Sequence of chain 3.A:
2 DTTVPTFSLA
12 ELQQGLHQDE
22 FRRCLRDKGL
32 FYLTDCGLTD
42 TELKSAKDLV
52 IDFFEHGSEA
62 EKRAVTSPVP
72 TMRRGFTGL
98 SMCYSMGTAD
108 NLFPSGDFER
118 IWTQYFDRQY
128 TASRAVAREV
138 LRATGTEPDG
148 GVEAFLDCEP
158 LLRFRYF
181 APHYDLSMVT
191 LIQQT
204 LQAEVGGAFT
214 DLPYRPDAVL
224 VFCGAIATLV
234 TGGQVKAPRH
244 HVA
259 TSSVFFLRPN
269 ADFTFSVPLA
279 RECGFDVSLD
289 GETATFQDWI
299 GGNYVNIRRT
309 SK

This protein binds this small molecule.
Small molecule (SMILES): CC1=C(C(=O)O)N2C(=O)[C@@H](NC(=O)CCC[C@@H](N)C(=O)O)[C@H]2SC1

Sequence of chain 2.A:
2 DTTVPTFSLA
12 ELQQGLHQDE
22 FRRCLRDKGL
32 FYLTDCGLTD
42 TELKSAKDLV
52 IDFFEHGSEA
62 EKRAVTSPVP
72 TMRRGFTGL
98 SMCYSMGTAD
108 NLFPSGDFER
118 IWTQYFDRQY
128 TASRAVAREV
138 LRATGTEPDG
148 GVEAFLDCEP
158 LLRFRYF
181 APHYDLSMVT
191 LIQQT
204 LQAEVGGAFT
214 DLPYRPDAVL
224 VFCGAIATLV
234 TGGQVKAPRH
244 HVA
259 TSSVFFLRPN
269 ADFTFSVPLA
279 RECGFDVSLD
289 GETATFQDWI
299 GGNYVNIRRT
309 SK

Binding-site contacts:
Ligand atom O20 contacts residue ILE305 of chain 2.A at 3.1 Å (h-bond).
Ligand atom O19 contacts residue ASN304 of chain 2.A at 3.4 Å (h-bond).
Ligand atom O19 contacts residue VAL303 of chain 2.A at 3.9 Å.
Ligand atom C10 contacts residue ARG160 of chain 2.A at 3.8 Å.
Ligand atom N14 contacts residue SER309 of chain 3.A at 2.8 Å.
Ligand atom O20 contacts residue VAL303 of chain 2.A at 3.7 Å.
Ligand atom S contacts residue PHE264 of chain 2.A at 3.3 Å.
Ligand atom C7 contacts residue ILE305 of chain 2.A at 3.6 Å (hydrophobic).
Ligand atom C7 contacts residue LYS310 of chain 3.A at 3.5 Å.
Ligand atom C37 contacts residue FE21 of chain 2.C at 2.5 Å.
Ligand atom S contacts residue FE21 of chain 2.C at 2.8 Å.
Ligand atom C4 contacts residue LYS310 of chain 3.A at 3.3 Å.
Ligand atom C3 contacts residue ASN304 of chain 2.A at 3.6 Å.
Ligand atom C33 contacts residue PHE225 of chain 2.A at 3.4 Å (hydrophobic).
Ligand atom O15 contacts residue ARG160 of chain 2.A at 3.0 Å (salt-bridge).
Ligand atom N14 contacts residue LYS310 of chain 3.A at 3.6 Å.
Ligand atom C37 contacts residue THR190 of chain 2.A at 3.8 Å.
Ligand atom O15 contacts residue LYS310 of chain 3.A at 3.9 Å.
Ligand atom S contacts residue HIS183 of chain 2.A at 3.6 Å.
Ligand atom C1 contacts residue ASN304 of chain 2.A at 3.5 Å.
Ligand atom C16 contacts residue FE21 of chain 2.C at 3.1 Å.
Ligand atom C32 contacts residue FE21 of chain 2.C at 3.3 Å.
Ligand atom O15 contacts residue ARG162 of chain 2.A at 3.7 Å.
Ligand atom O42 contacts residue VAL245 of chain 2.A at 3.2 Å.
Ligand atom C3 contacts residue ARG160 of chain 2.A at 3.5 Å.
Ligand atom C10 contacts residue PHE264 of chain 2.A at 3.9 Å (hydrophobic).
Ligand atom C4 contacts residue ILE305 of chain 2.A at 3.9 Å (hydrophobic).
Ligand atom C37 contacts residue ASP185 of chain 2.A at 3.0 Å.
Ligand atom O43 contacts residue LEU204 of chain 2.A at 3.4 Å.
Ligand atom S contacts residue ILE305 of chain 2.A at 3.8 Å.
Ligand atom C16 contacts residue HIS183 of chain 2.A at 2.8 Å.
Ligand atom C33 contacts residue ILE192 of chain 2.A at 2.9 Å (hydrophobic).
Ligand atom O20 contacts residue ASN304 of chain 2.A at 3.0 Å (h-bond).
Ligand atom C30 contacts residue FE21 of chain 2.C at 3.7 Å.
Ligand atom N11 contacts residue PHE264 of chain 2.A at 3.6 Å.
Ligand atom N29 contacts residue HIS183 of chain 2.A at 3.1 Å (h-bond).
Ligand atom C4 contacts residue ARG160 of chain 2.A at 3.4 Å.
Ligand atom S contacts residue ASP185 of chain 2.A at 3.3 Å (salt-bridge).
Ligand atom C37 contacts residue HIS243 of chain 2.A at 3.5 Å.
Ligand atom N29 contacts residue FE21 of chain 2.C at 3.5 Å.